This protein binds this small molecule.
Small molecule (SMILES): Cc1cc2c(C(N)=O)cccc2n1-c1nc2c(c(NCc3ccccc3)n1)COCC2

Sequence of chain 1.D:
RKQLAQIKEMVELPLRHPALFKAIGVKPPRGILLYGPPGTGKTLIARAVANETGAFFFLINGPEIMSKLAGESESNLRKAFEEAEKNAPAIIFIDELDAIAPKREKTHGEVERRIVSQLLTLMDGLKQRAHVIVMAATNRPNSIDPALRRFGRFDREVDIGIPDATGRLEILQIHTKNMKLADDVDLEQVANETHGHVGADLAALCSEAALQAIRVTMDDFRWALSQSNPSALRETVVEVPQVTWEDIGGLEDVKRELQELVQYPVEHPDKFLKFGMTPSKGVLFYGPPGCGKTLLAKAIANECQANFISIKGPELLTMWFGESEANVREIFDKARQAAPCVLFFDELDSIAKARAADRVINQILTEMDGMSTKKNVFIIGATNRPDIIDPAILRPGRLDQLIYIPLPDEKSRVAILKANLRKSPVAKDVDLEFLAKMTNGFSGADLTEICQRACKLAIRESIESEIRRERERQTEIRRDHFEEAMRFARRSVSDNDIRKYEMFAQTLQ

Binding-site contacts:
Ligand atom C13 contacts residue LEU318 of chain 1.D at 3.5 Å (hydrophobic).
Ligand atom N30 contacts residue LEU318 of chain 1.D at 3.1 Å.
Ligand atom O26 contacts residue ARG454 of chain 1.D at 3.3 Å (salt-bridge).
Ligand atom N30 contacts residue ALA451 of chain 1.D at 3.5 Å.
Ligand atom C02 contacts residue THR480 of chain 1.D at 3.5 Å.
Ligand atom C04 contacts residue CYS314 of chain 1.D at 3.5 Å (hydrophobic).
Ligand atom N14 contacts residue ILE448 of chain 1.D at 3.4 Å.
Ligand atom C20 contacts residue LEU274 of chain 1.D at 3.3 Å (hydrophobic).
Ligand atom N16 contacts residue ASP270 of chain 1.D at 3.7 Å.
Ligand atom C18 contacts residue ILE271 of chain 1.D at 3.5 Å (hydrophobic).
Ligand atom O01 contacts residue ALA477 of chain 1.D at 3.6 Å.
Ligand atom C05 contacts residue CYS314 of chain 1.D at 3.4 Å (hydrophobic).
Ligand atom C17 contacts residue ILE271 of chain 1.D at 3.1 Å (hydrophobic).
Ligand atom O26 contacts residue ASP270 of chain 1.D at 3.6 Å.
Ligand atom C25 contacts residue ASP270 of chain 1.D at 3.6 Å.
Ligand atom N16 contacts residue ILE448 of chain 1.D at 3.5 Å.
Ligand atom C11 contacts residue ASN452 of chain 1.D at 3.3 Å.
Ligand atom C19 contacts residue SER444 of chain 1.D at 3.7 Å.
Ligand atom N31 contacts residue GLY476 of chain 1.D at 3.0 Å.
Ligand atom C27 contacts residue ARG454 of chain 1.D at 3.3 Å.
Ligand atom C02 contacts residue GLY476 of chain 1.D at 3.5 Å.
Ligand atom C29 contacts residue ALA451 of chain 1.D at 3.4 Å (hydrophobic).
Ligand atom C19 contacts residue ILE271 of chain 1.D at 3.5 Å (hydrophobic).
Ligand atom C09 contacts residue ASN452 of chain 1.D at 3.6 Å.
Ligand atom C21 contacts residue LEU274 of chain 1.D at 3.5 Å (hydrophobic).
Ligand atom C28 contacts residue LEU318 of chain 1.D at 3.5 Å (hydrophobic).
Ligand atom C24 contacts residue ALA451 of chain 1.D at 3.5 Å (hydrophobic).
Ligand atom C20 contacts residue SER444 of chain 1.D at 3.7 Å.
Ligand atom C13 contacts residue ALA451 of chain 1.D at 3.7 Å (hydrophobic).
Ligand atom C02 contacts residue ALA477 of chain 1.D at 3.3 Å (hydrophobic).
Ligand atom C22 contacts residue GLY315 of chain 1.D at 3.8 Å.
Ligand atom N31 contacts residue ALA477 of chain 1.D at 2.5 Å (h-bond).
Ligand atom N14 contacts residue ALA451 of chain 1.D at 3.8 Å.
Ligand atom O01 contacts residue THR480 of chain 1.D at 3.0 Å (h-bond).
Ligand atom C09 contacts residue THR480 of chain 1.D at 3.5 Å.
Ligand atom C15 contacts residue ALA451 of chain 1.D at 3.7 Å (hydrophobic).
Ligand atom C17 contacts residue ASP270 of chain 1.D at 3.1 Å.
Ligand atom C29 contacts residue LEU318 of chain 1.D at 3.1 Å (hydrophobic).
Ligand atom C24 contacts residue LEU318 of chain 1.D at 3.5 Å (hydrophobic).
Ligand atom C05 contacts residue GLY315 of chain 1.D at 3.2 Å.